Sequence of chain 1.A:
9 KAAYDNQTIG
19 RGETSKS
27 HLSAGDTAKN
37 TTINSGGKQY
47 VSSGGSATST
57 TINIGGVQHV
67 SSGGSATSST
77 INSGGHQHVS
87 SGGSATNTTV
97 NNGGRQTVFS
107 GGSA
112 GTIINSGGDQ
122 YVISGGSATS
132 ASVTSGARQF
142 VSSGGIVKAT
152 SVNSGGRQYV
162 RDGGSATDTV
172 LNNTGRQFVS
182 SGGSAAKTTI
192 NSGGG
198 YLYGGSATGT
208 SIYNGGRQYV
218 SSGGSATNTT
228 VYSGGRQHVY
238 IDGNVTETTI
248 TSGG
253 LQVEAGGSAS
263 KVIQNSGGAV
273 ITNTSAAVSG

A small-molecule ligand and the protein it binds are described below.
Small molecule (SMILES): OC[C@@H](O)[C@H]1O[C@H](O)[C@@H](O)[C@@H](O)[C@@H]1O

Binding-site contacts:
Ligand atom O2 contacts residue SER52 of chain 1.A at 3.7 Å.
Ligand atom O7 contacts residue THR73 of chain 1.A at 4.3 Å.
Ligand atom C5 contacts residue THR73 of chain 1.A at 4.1 Å.
Ligand atom O6 contacts residue ALA53 of chain 1.A at 4.2 Å.
Ligand atom O3 contacts residue 2891 of chain 1.IA at 3.5 Å (h-bond).
Ligand atom O3 contacts residue SER52 of chain 1.A at 4.3 Å.
Ligand atom C2 contacts residue SER52 of chain 1.A at 2.5 Å.
Ligand atom C4 contacts residue 2891 of chain 1.IA at 3.6 Å.
Ligand atom C7 contacts residue THR73 of chain 1.A at 4.4 Å.
Ligand atom C5 contacts residue 2891 of chain 1.IA at 3.9 Å.
Ligand atom C4 contacts residue SER52 of chain 1.A at 3.4 Å.
Ligand atom O6 contacts residue THR54 of chain 1.A at 2.9 Å (h-bond).
Ligand atom C6 contacts residue SER52 of chain 1.A at 4.0 Å.
Ligand atom C3 contacts residue SER52 of chain 1.A at 3.0 Å.
Ligand atom O7 contacts residue 2891 of chain 1.IA at 4.5 Å.
Ligand atom C3 contacts residue SER71 of chain 1.A at 4.4 Å.
Ligand atom C3 contacts residue 2891 of chain 1.IA at 3.3 Å.
Ligand atom O5 contacts residue SER52 of chain 1.A at 2.3 Å (h-bond).
Ligand atom O4 contacts residue SER52 of chain 1.A at 4.4 Å.
Ligand atom C6 contacts residue THR73 of chain 1.A at 3.2 Å.
Ligand atom O4 contacts residue 2891 of chain 1.IA at 2.3 Å (h-bond).
Ligand atom C6 contacts residue 2891 of chain 1.IA at 3.7 Å.
Ligand atom O6 contacts residue SER52 of chain 1.A at 4.2 Å.
Ligand atom C5 contacts residue SER52 of chain 1.A at 2.7 Å.
Ligand atom C7 contacts residue 2891 of chain 1.IA at 4.2 Å.
Ligand atom C6 contacts residue THR54 of chain 1.A at 4.3 Å.
Ligand atom C1 contacts residue SER52 of chain 1.A at 1.4 Å.
Ligand atom O6 contacts residue THR73 of chain 1.A at 3.0 Å (h-bond).